Binding-site contacts:
Ligand atom C2 contacts residue ASN285 of chain 1.A at 2.0 Å.
Ligand atom O5 contacts residue GLN268 of chain 1.A at 4.1 Å.
Ligand atom O5 contacts residue ASN285 of chain 1.A at 2.4 Å (h-bond).
Ligand atom C5 contacts residue ASN285 of chain 1.A at 3.6 Å.
Ligand atom C8 contacts residue ASN285 of chain 1.A at 4.3 Å.
Ligand atom C4 contacts residue ASN285 of chain 1.A at 3.9 Å.
Ligand atom N2 contacts residue ASN285 of chain 1.A at 2.6 Å (h-bond).
Ligand atom O3 contacts residue ASN285 of chain 1.A at 4.3 Å.
Ligand atom C7 contacts residue ASN285 of chain 1.A at 3.2 Å.
Ligand atom C1 contacts residue ASN285 of chain 1.A at 1.4 Å.
Ligand atom C3 contacts residue ASN285 of chain 1.A at 3.4 Å.
Ligand atom O7 contacts residue ASN285 of chain 1.A at 3.5 Å (h-bond).

Sequence of chain 1.A:
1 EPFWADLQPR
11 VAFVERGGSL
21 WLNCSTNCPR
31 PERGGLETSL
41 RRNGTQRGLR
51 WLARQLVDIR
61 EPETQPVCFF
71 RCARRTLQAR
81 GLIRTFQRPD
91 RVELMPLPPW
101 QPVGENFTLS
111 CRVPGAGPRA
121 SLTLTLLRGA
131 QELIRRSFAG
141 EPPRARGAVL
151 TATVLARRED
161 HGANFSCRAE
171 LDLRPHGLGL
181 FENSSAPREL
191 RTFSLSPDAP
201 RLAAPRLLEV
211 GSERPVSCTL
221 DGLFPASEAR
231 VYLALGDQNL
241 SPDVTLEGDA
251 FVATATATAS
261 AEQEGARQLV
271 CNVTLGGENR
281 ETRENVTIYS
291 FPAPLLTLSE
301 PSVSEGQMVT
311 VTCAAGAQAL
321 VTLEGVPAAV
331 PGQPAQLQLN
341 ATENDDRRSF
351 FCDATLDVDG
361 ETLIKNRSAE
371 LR

The small molecule below binds the protein below.
Small molecule (SMILES): CC(=O)N[C@@H]1[C@@H](O)[C@H](O)[C@@H](CO)O[C@H]1O